A protein and the small-molecule ligand that binds it are described below.
Small molecule (SMILES): Nc1ccn([C@H]2C[C@H](O)[C@@H](COP(=O)(O)O)O2)c(=O)n1

Binding-site contacts:
Ligand atom P contacts residue PHE277 of chain 58.A at 3.7 Å.
Ligand atom C2' contacts residue DC1 of chain 58.G at 1.4 Å.
Ligand atom C4' contacts residue DC1 of chain 58.G at 1.2 Å.
Ligand atom C5' contacts residue DC1 of chain 58.G at 1.5 Å.
Ligand atom C3' contacts residue DC1 of chain 58.G at 1.0 Å.
Ligand atom O4' contacts residue DC1 of chain 58.G at 0.4 Å (h-bond).
Ligand atom C1' contacts residue ARG10 of chain 58.A at 3.5 Å.
Ligand atom O5' contacts residue PHE277 of chain 58.A at 4.1 Å.
Ligand atom C1' contacts residue DC1 of chain 58.G at 1.4 Å.
Ligand atom O4' contacts residue ARG10 of chain 58.A at 4.1 Å.
Ligand atom OP2 contacts residue DC1 of chain 58.G at 1.1 Å.
Ligand atom OP2 contacts residue PHE277 of chain 58.A at 3.8 Å.
Ligand atom O3' contacts residue DC1 of chain 58.G at 1.5 Å (h-bond).
Ligand atom P contacts residue DC1 of chain 58.G at 0.8 Å.
Ligand atom O5' contacts residue DC1 of chain 58.G at 1.2 Å (h-bond).
Ligand atom OP1 contacts residue DC1 of chain 58.G at 0.3 Å (h-bond).
Ligand atom O4' contacts residue PHE277 of chain 58.A at 4.4 Å.
Ligand atom C5' contacts residue PHE277 of chain 58.A at 3.8 Å (hydrophobic).

Sequence of chain 58.A:
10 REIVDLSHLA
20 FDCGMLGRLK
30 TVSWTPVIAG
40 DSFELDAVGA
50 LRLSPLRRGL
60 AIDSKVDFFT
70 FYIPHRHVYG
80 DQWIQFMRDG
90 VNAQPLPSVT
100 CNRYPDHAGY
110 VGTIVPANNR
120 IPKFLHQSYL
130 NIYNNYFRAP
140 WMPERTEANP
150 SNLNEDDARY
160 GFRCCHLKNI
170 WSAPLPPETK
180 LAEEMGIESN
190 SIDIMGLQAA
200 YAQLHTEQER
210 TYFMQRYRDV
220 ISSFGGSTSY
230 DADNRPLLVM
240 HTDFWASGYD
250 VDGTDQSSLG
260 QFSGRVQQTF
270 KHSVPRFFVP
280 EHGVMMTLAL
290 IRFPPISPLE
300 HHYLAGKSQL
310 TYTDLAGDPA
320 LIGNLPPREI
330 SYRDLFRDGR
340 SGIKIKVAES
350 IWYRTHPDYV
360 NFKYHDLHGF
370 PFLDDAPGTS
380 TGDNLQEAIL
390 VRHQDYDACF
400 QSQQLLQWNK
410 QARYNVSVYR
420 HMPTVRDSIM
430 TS